Binding-site contacts:
Ligand atom C7 contacts residue GLU57 of chain 1.I at 4.2 Å.
Ligand atom C5 contacts residue ASN58 of chain 1.I at 3.6 Å.
Ligand atom C8 contacts residue GLU57 of chain 1.I at 3.2 Å.
Ligand atom O7 contacts residue SER12 of chain 1.F at 3.1 Å (h-bond).
Ligand atom C4 contacts residue ASN58 of chain 1.I at 4.1 Å.
Ligand atom C2 contacts residue ASN58 of chain 1.I at 2.5 Å.
Ligand atom C7 contacts residue ASN58 of chain 1.I at 3.3 Å.
Ligand atom N2 contacts residue ASN58 of chain 1.I at 3.0 Å (h-bond).
Ligand atom C3 contacts residue ASN58 of chain 1.I at 3.8 Å.
Ligand atom O7 contacts residue GLU57 of chain 1.I at 4.2 Å.
Ligand atom O5 contacts residue ASN58 of chain 1.I at 2.3 Å (h-bond).
Ligand atom C1 contacts residue ASN58 of chain 1.I at 1.4 Å.
Ligand atom O7 contacts residue ASN58 of chain 1.I at 3.0 Å (h-bond).
Ligand atom C7 contacts residue SER12 of chain 1.F at 4.2 Å.

Sequence of chain 1.I:
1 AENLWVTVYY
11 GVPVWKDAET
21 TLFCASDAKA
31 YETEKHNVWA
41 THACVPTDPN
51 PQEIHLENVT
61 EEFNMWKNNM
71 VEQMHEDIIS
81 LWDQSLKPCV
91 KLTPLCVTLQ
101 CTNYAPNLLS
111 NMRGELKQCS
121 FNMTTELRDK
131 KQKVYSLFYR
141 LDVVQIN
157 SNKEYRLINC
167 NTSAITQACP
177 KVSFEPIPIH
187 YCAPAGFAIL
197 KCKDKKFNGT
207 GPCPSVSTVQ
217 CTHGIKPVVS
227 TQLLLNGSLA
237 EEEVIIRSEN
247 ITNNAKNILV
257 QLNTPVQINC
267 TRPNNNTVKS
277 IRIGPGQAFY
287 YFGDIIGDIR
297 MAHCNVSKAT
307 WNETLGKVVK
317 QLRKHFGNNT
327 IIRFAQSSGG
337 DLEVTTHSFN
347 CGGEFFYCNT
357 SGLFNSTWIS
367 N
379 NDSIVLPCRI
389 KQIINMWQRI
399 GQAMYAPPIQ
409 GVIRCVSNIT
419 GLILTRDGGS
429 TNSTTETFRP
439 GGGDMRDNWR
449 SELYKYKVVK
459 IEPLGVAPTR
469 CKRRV

Sequence of chain 1.F:
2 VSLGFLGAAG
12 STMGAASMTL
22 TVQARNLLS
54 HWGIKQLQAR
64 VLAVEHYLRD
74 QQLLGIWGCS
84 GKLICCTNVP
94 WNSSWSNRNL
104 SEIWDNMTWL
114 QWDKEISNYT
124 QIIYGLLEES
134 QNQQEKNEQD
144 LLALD

This protein binds this small molecule.
Small molecule (SMILES): CC(=O)N[C@@H]1[C@@H](O)[C@H](O)[C@@H](CO)O[C@H]1O